Binding-site contacts:
Ligand atom C3 contacts residue GOL1 of chain 1.Z at 3.3 Å.
Ligand atom N3 contacts residue GOL1 of chain 1.Z at 3.1 Å (h-bond).
Ligand atom O2 contacts residue TRP188 of chain 1.E at 4.0 Å.
Ligand atom N1 contacts residue GLU103 of chain 1.E at 3.9 Å.
Ligand atom N2 contacts residue GOL1 of chain 1.Z at 2.9 Å (h-bond).
Ligand atom S2 contacts residue HIS97 of chain 1.E at 3.6 Å.
Ligand atom S1 contacts residue ZN1 of chain 1.W at 3.0 Å.
Ligand atom N3 contacts residue LEU177 of chain 1.E at 3.5 Å.
Ligand atom S1 contacts residue THR178 of chain 1.E at 3.6 Å (h-bond).
Ligand atom N4 contacts residue GOL1 of chain 1.Z at 3.3 Å (h-bond).
Ligand atom S1 contacts residue HIS116 of chain 1.E at 3.9 Å.
Ligand atom S2 contacts residue VAL118 of chain 1.E at 4.0 Å.
Ligand atom O1 contacts residue THR178 of chain 1.E at 3.1 Å (h-bond).
Ligand atom C1 contacts residue GOL1 of chain 1.Z at 3.3 Å.
Ligand atom N1 contacts residue ZN1 of chain 1.W at 2.1 Å.
Ligand atom O1 contacts residue TRP188 of chain 1.E at 3.3 Å.
Ligand atom C1 contacts residue LEU177 of chain 1.E at 3.8 Å (hydrophobic).
Ligand atom C3 contacts residue LYS75 of chain 1.E at 3.7 Å.
Ligand atom O1 contacts residue LEU177 of chain 1.E at 3.3 Å.
Ligand atom O2 contacts residue HIS97 of chain 1.E at 3.0 Å.
Ligand atom N1 contacts residue HIS116 of chain 1.E at 3.4 Å (h-bond).
Ligand atom C4 contacts residue GOL1 of chain 1.Z at 3.9 Å.
Ligand atom N1 contacts residue HIS97 of chain 1.E at 3.5 Å (h-bond).
Ligand atom N2 contacts residue LEU177 of chain 1.E at 3.6 Å.
Ligand atom O3 contacts residue LYS75 of chain 1.E at 3.7 Å.
Ligand atom C2 contacts residue GOL1 of chain 1.Z at 2.8 Å.
Ligand atom S2 contacts residue GOL1 of chain 1.Z at 3.1 Å (h-bond).
Ligand atom O3 contacts residue VAL118 of chain 1.E at 3.8 Å.
Ligand atom C4 contacts residue LYS75 of chain 1.E at 3.5 Å.
Ligand atom N1 contacts residue THR178 of chain 1.E at 2.4 Å (h-bond).
Ligand atom N1 contacts residue HIS99 of chain 1.E at 3.2 Å (h-bond).
Ligand atom O2 contacts residue VAL118 of chain 1.E at 4.0 Å.
Ligand atom O2 contacts residue HIS116 of chain 1.E at 3.3 Å (h-bond).
Ligand atom S1 contacts residue HIS97 of chain 1.E at 3.7 Å.
Ligand atom C4 contacts residue LYS120 of chain 1.E at 3.7 Å.
Ligand atom O2 contacts residue ZN1 of chain 1.W at 2.8 Å.
Ligand atom O2 contacts residue VAL128 of chain 1.E at 4.0 Å.
Ligand atom O3 contacts residue ASN95 of chain 1.E at 3.4 Å (h-bond).
Ligand atom O3 contacts residue GOL1 of chain 1.Z at 3.5 Å (h-bond).
Ligand atom N1 contacts residue GOL1 of chain 1.Z at 3.7 Å.

A small-molecule ligand and the protein it binds are described below.
Small molecule (SMILES): CC(=O)Nc1nnc(S(N)(=O)=O)s1

Sequence of chain 1.E:
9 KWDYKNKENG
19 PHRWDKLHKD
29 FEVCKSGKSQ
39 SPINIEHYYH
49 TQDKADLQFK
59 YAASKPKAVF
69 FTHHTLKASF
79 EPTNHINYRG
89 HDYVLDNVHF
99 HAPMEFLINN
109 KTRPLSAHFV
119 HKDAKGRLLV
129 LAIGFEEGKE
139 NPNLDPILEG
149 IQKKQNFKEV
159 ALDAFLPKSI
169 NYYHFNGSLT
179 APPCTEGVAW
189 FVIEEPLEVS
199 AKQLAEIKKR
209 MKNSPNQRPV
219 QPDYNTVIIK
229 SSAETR